Sequence of chain 1.AB:
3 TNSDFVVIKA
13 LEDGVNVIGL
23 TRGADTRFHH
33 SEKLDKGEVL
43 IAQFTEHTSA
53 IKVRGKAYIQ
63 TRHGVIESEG

Binding-site contacts:
Ligand atom N contacts residue GLY25 of chain 1.AB at 2.7 Å (h-bond).
Ligand atom CD1 contacts residue THR47 of chain 1.ZA at 3.9 Å.
Ligand atom CB contacts residue THR23 of chain 1.AB at 3.7 Å.
Ligand atom CE2 contacts residue THR50 of chain 1.ZA at 4.0 Å.
Ligand atom NE1 contacts residue GLN45 of chain 1.ZA at 2.9 Å (h-bond).
Ligand atom CZ3 contacts residue HIS32 of chain 1.ZA at 3.8 Å.
Ligand atom O contacts residue SER51 of chain 1.AB at 3.0 Å (h-bond).
Ligand atom N contacts residue THR28 of chain 1.AB at 2.9 Å (h-bond).
Ligand atom C contacts residue THR47 of chain 1.ZA at 3.5 Å.
Ligand atom CZ3 contacts residue GLY21 of chain 1.ZA at 3.6 Å.
Ligand atom OXT contacts residue THR50 of chain 1.ZA at 3.1 Å (h-bond).
Ligand atom O contacts residue ARG24 of chain 1.AB at 3.5 Å.
Ligand atom C contacts residue SER51 of chain 1.AB at 3.6 Å.
Ligand atom C contacts residue GLY25 of chain 1.AB at 3.5 Å.
Ligand atom CE3 contacts residue HIS31 of chain 1.ZA at 3.8 Å.
Ligand atom CB contacts residue THR28 of chain 1.AB at 3.6 Å.
Ligand atom OXT contacts residue THR47 of chain 1.ZA at 2.5 Å (h-bond).
Ligand atom CD1 contacts residue GLN45 of chain 1.ZA at 3.6 Å.
Ligand atom CA contacts residue GLY25 of chain 1.AB at 3.5 Å.
Ligand atom CE3 contacts residue HIS32 of chain 1.ZA at 3.8 Å.
Ligand atom CD1 contacts residue SER51 of chain 1.AB at 3.5 Å.
Ligand atom NE1 contacts residue ALA44 of chain 1.ZA at 3.7 Å.
Ligand atom OXT contacts residue HIS49 of chain 1.ZA at 4.0 Å.
Ligand atom N contacts residue ASP27 of chain 1.AB at 3.3 Å (salt-bridge).
Ligand atom CE2 contacts residue ALA44 of chain 1.ZA at 3.9 Å (hydrophobic).
Ligand atom CE2 contacts residue GLN45 of chain 1.ZA at 4.0 Å.
Ligand atom CZ2 contacts residue ALA44 of chain 1.ZA at 4.0 Å (hydrophobic).
Ligand atom N contacts residue THR23 of chain 1.AB at 2.9 Å (h-bond).
Ligand atom CA contacts residue THR28 of chain 1.AB at 3.3 Å.
Ligand atom CA contacts residue THR23 of chain 1.AB at 3.8 Å.
Ligand atom CB contacts residue SER51 of chain 1.AB at 3.4 Å.
Ligand atom CA contacts residue HIS31 of chain 1.ZA at 3.9 Å.
Ligand atom CG contacts residue SER51 of chain 1.AB at 3.8 Å.
Ligand atom O contacts residue THR47 of chain 1.ZA at 3.6 Å.
Ligand atom O contacts residue THR23 of chain 1.AB at 4.0 Å.
Ligand atom CA contacts residue SER51 of chain 1.AB at 4.0 Å.
Ligand atom N contacts residue ARG24 of chain 1.AB at 4.0 Å.
Ligand atom O contacts residue GLY25 of chain 1.AB at 3.1 Å (h-bond).
Ligand atom CZ2 contacts residue ILE53 of chain 1.ZA at 4.0 Å (hydrophobic).
Ligand atom CH2 contacts residue GLY21 of chain 1.ZA at 3.5 Å.

Sequence of chain 1.ZA:
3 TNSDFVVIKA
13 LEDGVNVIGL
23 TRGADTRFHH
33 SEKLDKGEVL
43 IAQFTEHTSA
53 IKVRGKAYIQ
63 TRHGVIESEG

This protein binds this small molecule.
Small molecule (SMILES): N[C@@H](Cc1c[nH]c2ccccc12)C(=O)O